The protein below binds the small molecule below.
Small molecule (SMILES): CC(=O)N[C@H]1[C@H](O[C@H]2[C@H](O)[C@@H](NC(C)=O)CO[C@@H]2CO[C@@H]2O[C@@H](C)[C@@H](O)[C@@H](O)[C@@H]2O)O[C@H](CO)[C@@H](O)[C@@H]1O

Sequence of chain 1.B:
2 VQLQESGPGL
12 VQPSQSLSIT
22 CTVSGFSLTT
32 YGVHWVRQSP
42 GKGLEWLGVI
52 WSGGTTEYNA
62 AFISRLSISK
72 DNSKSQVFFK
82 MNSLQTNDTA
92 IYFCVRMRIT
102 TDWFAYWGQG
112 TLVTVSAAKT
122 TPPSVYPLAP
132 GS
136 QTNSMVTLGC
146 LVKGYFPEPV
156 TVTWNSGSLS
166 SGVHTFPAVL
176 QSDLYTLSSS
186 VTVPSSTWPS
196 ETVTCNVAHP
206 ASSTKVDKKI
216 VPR

Binding-site contacts:
Ligand atom C7 contacts residue ARG38 of chain 1.B at 4.4 Å.
Ligand atom C4 contacts residue ASN88 of chain 1.B at 4.1 Å.
Ligand atom C2 contacts residue ASN88 of chain 1.B at 2.3 Å.
Ligand atom N2 contacts residue ASN88 of chain 1.B at 2.7 Å (h-bond).
Ligand atom N2 contacts residue LYS43 of chain 1.B at 4.5 Å.
Ligand atom C8 contacts residue SER40 of chain 1.B at 3.9 Å.
Ligand atom O7 contacts residue ASN88 of chain 1.B at 3.2 Å (h-bond).
Ligand atom C7 contacts residue LYS43 of chain 1.B at 3.8 Å.
Ligand atom C8 contacts residue ASN88 of chain 1.B at 3.1 Å.
Ligand atom C8 contacts residue LYS43 of chain 1.B at 3.8 Å.
Ligand atom C7 contacts residue ASN88 of chain 1.B at 3.2 Å.
Ligand atom C3 contacts residue ASN88 of chain 1.B at 3.7 Å.
Ligand atom O5 contacts residue ASN88 of chain 1.B at 2.3 Å (h-bond).
Ligand atom C1 contacts residue ASN88 of chain 1.B at 1.4 Å.
Ligand atom C5 contacts residue ASN88 of chain 1.B at 3.6 Å.
Ligand atom N2 contacts residue ARG38 of chain 1.B at 4.2 Å.
Ligand atom O3 contacts residue LYS43 of chain 1.B at 3.8 Å.
Ligand atom C8 contacts residue ARG38 of chain 1.B at 3.5 Å.
Ligand atom O7 contacts residue LYS43 of chain 1.B at 3.8 Å.
Ligand atom C8 contacts residue GLU46 of chain 1.B at 4.4 Å.